Sequence of chain 1.C:
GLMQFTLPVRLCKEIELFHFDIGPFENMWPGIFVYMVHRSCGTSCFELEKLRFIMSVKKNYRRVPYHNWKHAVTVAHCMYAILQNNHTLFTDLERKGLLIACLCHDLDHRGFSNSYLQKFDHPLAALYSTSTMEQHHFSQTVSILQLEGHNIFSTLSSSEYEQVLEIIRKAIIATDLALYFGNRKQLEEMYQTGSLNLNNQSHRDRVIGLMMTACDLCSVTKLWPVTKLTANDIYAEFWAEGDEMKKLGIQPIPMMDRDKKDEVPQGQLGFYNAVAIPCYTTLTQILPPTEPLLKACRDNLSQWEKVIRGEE

Binding-site contacts:
Ligand atom C14 contacts residue PHE250 of chain 1.C at 3.8 Å (hydrophobic).
Ligand atom N9 contacts residue PHE283 of chain 1.C at 3.9 Å.
Ligand atom N8 contacts residue PHE283 of chain 1.C at 3.8 Å.
Ligand atom C7 contacts residue LEU189 of chain 1.C at 4.0 Å (hydrophobic).
Ligand atom C19 contacts residue ILE246 of chain 1.C at 3.6 Å (hydrophobic).
Ligand atom C14 contacts residue MET267 of chain 1.C at 3.7 Å (hydrophobic).
Ligand atom C10 contacts residue PHE283 of chain 1.C at 3.7 Å (hydrophobic).
Ligand atom O12 contacts residue LEU189 of chain 1.C at 3.5 Å.
Ligand atom C16 contacts residue GLN280 of chain 1.C at 3.6 Å.
Ligand atom C15 contacts residue VAL287 of chain 1.C at 4.2 Å (hydrophobic).
Ligand atom C2 contacts residue PHE250 of chain 1.C at 3.7 Å (hydrophobic).
Ligand atom C19 contacts residue PHE283 of chain 1.C at 4.1 Å (hydrophobic).
Ligand atom N3 contacts residue PHE283 of chain 1.C at 4.2 Å.
Ligand atom C1 contacts residue LEU189 of chain 1.C at 4.0 Å (hydrophobic).
Ligand atom C2 contacts residue PHE283 of chain 1.C at 3.5 Å (hydrophobic).
Ligand atom C5 contacts residue PHE283 of chain 1.C at 3.5 Å (hydrophobic).
Ligand atom N9 contacts residue GLN280 of chain 1.C at 3.4 Å (h-bond).
Ligand atom C16 contacts residue PHE283 of chain 1.C at 3.6 Å (hydrophobic).
Ligand atom C18 contacts residue ILE246 of chain 1.C at 3.6 Å (hydrophobic).
Ligand atom C5 contacts residue PHE250 of chain 1.C at 4.1 Å (hydrophobic).
Ligand atom C1 contacts residue PHE283 of chain 1.C at 4.0 Å (hydrophobic).
Ligand atom S4 contacts residue PHE193 of chain 1.C at 4.1 Å.
Ligand atom N8 contacts residue LEU229 of chain 1.C at 4.2 Å.
Ligand atom C1 contacts residue PHE250 of chain 1.C at 4.1 Å (hydrophobic).
Ligand atom N3 contacts residue MET267 of chain 1.C at 3.7 Å.
Ligand atom C11 contacts residue VAL287 of chain 1.C at 3.9 Å (hydrophobic).
Ligand atom C19 contacts residue VAL232 of chain 1.C at 3.7 Å (hydrophobic).
Ligand atom C14 contacts residue PHE283 of chain 1.C at 3.5 Å (hydrophobic).
Ligand atom C11 contacts residue PHE193 of chain 1.C at 3.4 Å (hydrophobic).
Ligand atom C17 contacts residue LEU189 of chain 1.C at 4.2 Å (hydrophobic).
Ligand atom S4 contacts residue LEU189 of chain 1.C at 3.2 Å.
Ligand atom C16 contacts residue PHE250 of chain 1.C at 3.9 Å (hydrophobic).
Ligand atom C17 contacts residue MET267 of chain 1.C at 3.9 Å (hydrophobic).
Ligand atom C10 contacts residue GLN280 of chain 1.C at 4.0 Å.
Ligand atom C18 contacts residue VAL232 of chain 1.C at 3.9 Å (hydrophobic).
Ligand atom C6 contacts residue PHE283 of chain 1.C at 3.5 Å (hydrophobic).
Ligand atom C19 contacts residue GLN280 of chain 1.C at 4.3 Å.
Ligand atom C18 contacts residue PHE283 of chain 1.C at 4.1 Å (hydrophobic).
Ligand atom C18 contacts residue SER231 of chain 1.C at 3.6 Å.
Ligand atom C19 contacts residue SER231 of chain 1.C at 4.1 Å.

The protein below binds the small molecule below.
Small molecule (SMILES): O=C(NCc1cccs1)c1ccc2nccnc2c1